A protein and the small-molecule ligand that binds it are described below.
Small molecule (SMILES): CC[C@H](C)[C@H](NC(=O)[C@H](CC(C)C)NC(=O)[C@H](CO)NC(=O)CNC(=O)[C@@H](NC(=O)[C@@H](N)[C@@H](C)O)C(C)C)C(=O)N[C@H](C=O)CCC(N)=O

Binding-site contacts:
Ligand atom NE2 contacts residue GLU39 of chain 36.B at 2.9 Å (salt-bridge).
Ligand atom C contacts residue ARG35 of chain 36.B at 3.9 Å.
Ligand atom CD1 contacts residue LEU40 of chain 36.B at 3.6 Å (hydrophobic).
Ligand atom O contacts residue ASP243 of chain 36.B at 4.1 Å.
Ligand atom CD2 contacts residue LEU40 of chain 36.B at 4.1 Å (hydrophobic).
Ligand atom OE1 contacts residue PHE37 of chain 36.B at 3.7 Å.
Ligand atom O contacts residue ARG35 of chain 36.B at 2.7 Å (salt-bridge).
Ligand atom N contacts residue ASP243 of chain 36.B at 3.2 Å (salt-bridge).
Ligand atom CG2 contacts residue PRO43 of chain 36.B at 3.8 Å (hydrophobic).
Ligand atom O contacts residue ARG35 of chain 36.B at 4.0 Å.
Ligand atom CG1 contacts residue ASP243 of chain 36.B at 3.2 Å.
Ligand atom CB contacts residue ARG36 of chain 36.B at 3.4 Å.
Ligand atom CA contacts residue ARG29 of chain 36.B at 3.8 Å.
Ligand atom CD contacts residue GLU39 of chain 36.B at 3.2 Å.
Ligand atom O contacts residue ARG29 of chain 36.B at 3.2 Å (salt-bridge).
Ligand atom CA contacts residue ASP243 of chain 36.B at 3.6 Å.
Ligand atom CG2 contacts residue ARG36 of chain 36.B at 4.1 Å.
Ligand atom CA contacts residue ASP243 of chain 36.B at 3.5 Å.
Ligand atom CD1 contacts residue ARG35 of chain 36.B at 4.0 Å.
Ligand atom CA contacts residue ARG29 of chain 36.B at 4.1 Å.
Ligand atom O contacts residue ILE25 of chain 36.B at 3.8 Å.
Ligand atom CD1 contacts residue ARG29 of chain 36.B at 3.5 Å.
Ligand atom O contacts residue GLU39 of chain 36.B at 3.0 Å (salt-bridge).
Ligand atom C contacts residue ARG29 of chain 36.B at 3.9 Å.
Ligand atom CD contacts residue ARG36 of chain 36.B at 3.7 Å.
Ligand atom OE1 contacts residue ARG36 of chain 36.B at 2.9 Å (salt-bridge).
Ligand atom C contacts residue ASP243 of chain 36.B at 3.5 Å.
Ligand atom CB contacts residue ASP243 of chain 36.B at 4.0 Å.
Ligand atom OE1 contacts residue GLU39 of chain 36.B at 3.1 Å (salt-bridge).
Ligand atom O contacts residue PRO43 of chain 36.B at 3.8 Å.
Ligand atom C contacts residue ASP243 of chain 36.B at 3.8 Å.
Ligand atom CG2 contacts residue ARG35 of chain 36.B at 3.4 Å.
Ligand atom N contacts residue ARG29 of chain 36.B at 4.2 Å.
Ligand atom N contacts residue ASP243 of chain 36.B at 2.6 Å (salt-bridge).
Ligand atom CD1 contacts residue ARG36 of chain 36.B at 3.6 Å.
Ligand atom C contacts residue GLU39 of chain 36.B at 3.6 Å.
Ligand atom CG1 contacts residue ARG36 of chain 36.B at 4.0 Å.
Ligand atom N contacts residue PRO43 of chain 36.B at 4.0 Å.
Ligand atom N contacts residue ARG35 of chain 36.B at 4.0 Å.
Ligand atom CG contacts residue ARG36 of chain 36.B at 3.8 Å.

Sequence of chain 36.B:
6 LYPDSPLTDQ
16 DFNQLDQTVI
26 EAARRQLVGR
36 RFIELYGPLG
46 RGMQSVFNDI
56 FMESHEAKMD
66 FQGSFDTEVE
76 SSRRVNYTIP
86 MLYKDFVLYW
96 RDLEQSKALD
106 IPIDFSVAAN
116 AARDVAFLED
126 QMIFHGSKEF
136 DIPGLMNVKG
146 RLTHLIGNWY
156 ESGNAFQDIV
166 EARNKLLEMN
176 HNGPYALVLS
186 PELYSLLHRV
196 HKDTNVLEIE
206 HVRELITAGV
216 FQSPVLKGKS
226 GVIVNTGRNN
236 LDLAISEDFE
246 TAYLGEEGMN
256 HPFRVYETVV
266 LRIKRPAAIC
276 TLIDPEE